A protein and the small-molecule ligand that binds it are described below.
Small molecule (SMILES): CC(=O)N[C@@H]1[C@@H](O)[C@H](O)[C@@H](CO)O[C@H]1O

Binding-site contacts:
Ligand atom C5 contacts residue TRP357 of chain 3.A at 4.2 Å (hydrophobic).
Ligand atom C2 contacts residue TRP357 of chain 3.A at 4.1 Å (hydrophobic).
Ligand atom C7 contacts residue ASN65 of chain 3.A at 3.5 Å.
Ligand atom C2 contacts residue ASN65 of chain 3.A at 2.4 Å.
Ligand atom O5 contacts residue TRP357 of chain 3.A at 4.4 Å.
Ligand atom N2 contacts residue ASN65 of chain 3.A at 2.9 Å (h-bond).
Ligand atom C1 contacts residue TRP357 of chain 3.A at 3.7 Å (hydrophobic).
Ligand atom C3 contacts residue TRP357 of chain 3.A at 4.0 Å (hydrophobic).
Ligand atom N2 contacts residue TRP357 of chain 3.A at 3.5 Å.
Ligand atom C5 contacts residue ASN65 of chain 3.A at 3.7 Å.
Ligand atom O3 contacts residue TRP357 of chain 3.A at 4.3 Å.
Ligand atom C7 contacts residue TRP357 of chain 3.A at 3.9 Å (hydrophobic).
Ligand atom C3 contacts residue ASN65 of chain 3.A at 3.8 Å.
Ligand atom C8 contacts residue TRP357 of chain 3.A at 3.3 Å (hydrophobic).
Ligand atom O5 contacts residue ASN65 of chain 3.A at 2.4 Å (h-bond).
Ligand atom C1 contacts residue ASN65 of chain 3.A at 1.5 Å.
Ligand atom C4 contacts residue ASN65 of chain 3.A at 4.2 Å.
Ligand atom O7 contacts residue ASN65 of chain 3.A at 3.6 Å.

Sequence of chain 3.A:
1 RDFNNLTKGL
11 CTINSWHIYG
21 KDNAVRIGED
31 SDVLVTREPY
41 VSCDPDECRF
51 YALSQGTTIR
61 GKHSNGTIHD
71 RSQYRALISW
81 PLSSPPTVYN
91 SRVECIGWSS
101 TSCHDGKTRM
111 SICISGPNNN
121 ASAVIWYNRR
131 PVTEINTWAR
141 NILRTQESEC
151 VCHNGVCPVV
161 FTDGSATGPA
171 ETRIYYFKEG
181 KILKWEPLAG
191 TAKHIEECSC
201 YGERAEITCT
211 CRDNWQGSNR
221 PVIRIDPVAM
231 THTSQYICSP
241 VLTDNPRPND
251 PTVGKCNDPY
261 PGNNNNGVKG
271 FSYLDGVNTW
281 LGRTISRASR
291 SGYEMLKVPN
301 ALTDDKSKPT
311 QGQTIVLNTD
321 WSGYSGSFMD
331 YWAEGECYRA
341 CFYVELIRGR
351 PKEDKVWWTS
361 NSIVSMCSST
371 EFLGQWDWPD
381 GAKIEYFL